Sequence of chain 3.A:
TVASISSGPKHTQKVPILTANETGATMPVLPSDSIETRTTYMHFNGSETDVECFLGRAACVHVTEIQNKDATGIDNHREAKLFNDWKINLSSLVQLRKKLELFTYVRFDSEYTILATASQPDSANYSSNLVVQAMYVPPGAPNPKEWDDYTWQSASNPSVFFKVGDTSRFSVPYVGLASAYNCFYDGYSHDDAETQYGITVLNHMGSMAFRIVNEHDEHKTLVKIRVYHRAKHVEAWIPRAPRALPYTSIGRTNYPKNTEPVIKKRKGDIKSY

A protein and the small-molecule ligand that binds it are described below.
Small molecule (SMILES): CC[C@H]1COC(c2ccc(OCCCCCCCc3cc(C)no3)cc2)=N1

Sequence of chain 3.C:
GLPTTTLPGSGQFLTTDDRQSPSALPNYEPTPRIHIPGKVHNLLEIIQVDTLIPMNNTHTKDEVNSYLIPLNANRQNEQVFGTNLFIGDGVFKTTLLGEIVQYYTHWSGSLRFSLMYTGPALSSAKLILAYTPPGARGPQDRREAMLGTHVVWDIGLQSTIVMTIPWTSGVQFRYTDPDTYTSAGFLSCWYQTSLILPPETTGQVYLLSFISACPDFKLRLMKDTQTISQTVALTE

Binding-site contacts:
Ligand atom C2B contacts residue MET221 of chain 3.A at 3.6 Å (hydrophobic).
Ligand atom N2 contacts residue PHE186 of chain 3.A at 3.9 Å.
Ligand atom O1B contacts residue MET221 of chain 3.A at 3.7 Å.
Ligand atom C1B contacts residue MET221 of chain 3.A at 3.7 Å (hydrophobic).
Ligand atom C4 contacts residue TYR152 of chain 3.A at 3.9 Å (hydrophobic).
Ligand atom C2C contacts residue TYR152 of chain 3.A at 4.0 Å (hydrophobic).
Ligand atom C4 contacts residue PHE186 of chain 3.A at 3.5 Å (hydrophobic).
Ligand atom C5C contacts residue ILE104 of chain 3.A at 4.0 Å (hydrophobic).
Ligand atom C6B contacts residue TYR197 of chain 3.A at 3.5 Å (hydrophobic).
Ligand atom C3C contacts residue VAL188 of chain 3.A at 3.2 Å (hydrophobic).
Ligand atom C31 contacts residue PRO174 of chain 3.A at 3.4 Å (hydrophobic).
Ligand atom C31 contacts residue VAL176 of chain 3.A at 3.3 Å (hydrophobic).
Ligand atom C3 contacts residue PRO174 of chain 3.A at 3.8 Å (hydrophobic).
Ligand atom C31 contacts residue SER175 of chain 3.A at 3.6 Å.
Ligand atom CM2 contacts residue LEU116 of chain 3.A at 3.6 Å (hydrophobic).
Ligand atom N3A contacts residue ASN219 of chain 3.A at 3.8 Å.
Ligand atom C4A contacts residue ASN219 of chain 3.A at 3.9 Å.
Ligand atom C31 contacts residue ALA150 of chain 3.A at 3.8 Å (hydrophobic).
Ligand atom O1 contacts residue TYR152 of chain 3.A at 4.0 Å.
Ligand atom C3 contacts residue PHE186 of chain 3.A at 3.8 Å (hydrophobic).
Ligand atom O1 contacts residue PHE186 of chain 3.A at 3.7 Å.
Ligand atom C4A contacts residue ILE215 of chain 3.A at 3.9 Å (hydrophobic).
Ligand atom C5B contacts residue LEU106 of chain 3.A at 4.0 Å (hydrophobic).
Ligand atom C5 contacts residue PHE186 of chain 3.A at 3.7 Å (hydrophobic).
Ligand atom O1 contacts residue VAL188 of chain 3.A at 3.8 Å.
Ligand atom C4 contacts residue MET224 of chain 3.A at 4.0 Å (hydrophobic).
Ligand atom C5C contacts residue TYR128 of chain 3.A at 3.6 Å (hydrophobic).
Ligand atom C4C contacts residue VAL188 of chain 3.A at 3.9 Å (hydrophobic).
Ligand atom N2 contacts residue PRO174 of chain 3.A at 3.9 Å.
Ligand atom C7C contacts residue TYR128 of chain 3.A at 3.7 Å (hydrophobic).
Ligand atom C4A contacts residue ASN198 of chain 3.A at 4.0 Å.
Ligand atom C5 contacts residue TYR152 of chain 3.A at 3.8 Å (hydrophobic).
Ligand atom C2C contacts residue VAL188 of chain 3.A at 3.4 Å (hydrophobic).
Ligand atom C5B contacts residue TYR197 of chain 3.A at 3.7 Å (hydrophobic).
Ligand atom C6C contacts residue VAL191 of chain 3.A at 3.5 Å (hydrophobic).
Ligand atom C5 contacts residue MET224 of chain 3.A at 4.0 Å (hydrophobic).
Ligand atom O1 contacts residue ALA24 of chain 3.C at 3.6 Å.
Ligand atom C5A contacts residue CYS199 of chain 3.A at 3.9 Å (hydrophobic).
Ligand atom C1C contacts residue MET224 of chain 3.A at 3.4 Å (hydrophobic).
Ligand atom N2 contacts residue ALA24 of chain 3.C at 3.3 Å.